Sequence of chain 1.C:
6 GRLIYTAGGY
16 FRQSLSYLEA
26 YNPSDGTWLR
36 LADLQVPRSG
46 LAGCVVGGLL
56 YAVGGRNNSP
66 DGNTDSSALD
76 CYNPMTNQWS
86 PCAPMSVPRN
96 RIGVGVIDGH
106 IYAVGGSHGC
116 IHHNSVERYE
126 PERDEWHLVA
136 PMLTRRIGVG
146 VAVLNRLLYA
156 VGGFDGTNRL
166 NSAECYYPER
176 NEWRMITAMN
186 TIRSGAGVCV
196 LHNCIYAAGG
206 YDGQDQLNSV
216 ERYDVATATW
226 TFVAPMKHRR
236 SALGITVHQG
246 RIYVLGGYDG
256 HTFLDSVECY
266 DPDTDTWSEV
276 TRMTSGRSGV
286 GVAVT

The protein below binds the small molecule below.
Small molecule (SMILES): COc1ccc(S(=O)(=O)Nc2ccc(N(CC(=O)O)S(=O)(=O)c3ccc(OC)cc3)c3ccccc23)cc1

Binding-site contacts:
Ligand atom C4 contacts residue ARG96 of chain 1.C at 3.7 Å.
Ligand atom O5 contacts residue ALA237 of chain 1.C at 3.7 Å.
Ligand atom C10 contacts residue TYR15 of chain 1.C at 3.6 Å (hydrophobic).
Ligand atom O8 contacts residue SER189 of chain 1.C at 2.6 Å (h-bond).
Ligand atom C3 contacts residue ARG96 of chain 1.C at 3.8 Å.
Ligand atom O1 contacts residue ASN95 of chain 1.C at 3.0 Å (h-bond).
Ligand atom O4 contacts residue TYR15 of chain 1.C at 3.0 Å.
Ligand atom S1 contacts residue SER283 of chain 1.C at 3.6 Å (h-bond).
Ligand atom O7 contacts residue ALA237 of chain 1.C at 3.8 Å.
Ligand atom O2 contacts residue ASN63 of chain 1.C at 3.4 Å (h-bond).
Ligand atom O7 contacts residue SER236 of chain 1.C at 3.0 Å (h-bond).
Ligand atom C14 contacts residue SER283 of chain 1.C at 3.5 Å.
Ligand atom O3 contacts residue TYR253 of chain 1.C at 3.5 Å.
Ligand atom O1 contacts residue ARG96 of chain 1.C at 2.7 Å (salt-bridge).
Ligand atom C9 contacts residue SER283 of chain 1.C at 3.5 Å.
Ligand atom C21 contacts residue ARG164 of chain 1.C at 3.4 Å.
Ligand atom C23 contacts residue TYR206 of chain 1.C at 3.3 Å (hydrophobic).
Ligand atom O2 contacts residue ASN95 of chain 1.C at 3.7 Å.
Ligand atom C26 contacts residue TYR206 of chain 1.C at 3.1 Å (hydrophobic).
Ligand atom C5 contacts residue ARG96 of chain 1.C at 3.6 Å.
Ligand atom O8 contacts residue GLY190 of chain 1.C at 3.6 Å (h-bond).
Ligand atom C18 contacts residue FMT1 of chain 1.FB at 3.5 Å.
Ligand atom O2 contacts residue ARG96 of chain 1.C at 3.8 Å.
Ligand atom C25 contacts residue TYR206 of chain 1.C at 3.6 Å (hydrophobic).
Ligand atom O6 contacts residue TYR206 of chain 1.C at 3.4 Å.
Ligand atom C8 contacts residue ASN95 of chain 1.C at 3.7 Å.
Ligand atom C24 contacts residue TYR206 of chain 1.C at 3.6 Å (hydrophobic).
Ligand atom C8 contacts residue ARG96 of chain 1.C at 3.6 Å.
Ligand atom C2 contacts residue ARG96 of chain 1.C at 3.5 Å.
Ligand atom O5 contacts residue SER283 of chain 1.C at 2.8 Å (h-bond).
Ligand atom O5 contacts residue GLY284 of chain 1.C at 3.2 Å.
Ligand atom C22 contacts residue ARG164 of chain 1.C at 3.7 Å.
Ligand atom O4 contacts residue SER44 of chain 1.C at 3.3 Å.
Ligand atom C7 contacts residue ASN63 of chain 1.C at 3.7 Å.
Ligand atom C6 contacts residue ARG96 of chain 1.C at 3.4 Å.
Ligand atom O8 contacts residue TYR206 of chain 1.C at 3.5 Å.
Ligand atom C19 contacts residue ARG96 of chain 1.C at 3.7 Å.
Ligand atom C22 contacts residue TYR206 of chain 1.C at 3.6 Å (hydrophobic).
Ligand atom N2 contacts residue ARG96 of chain 1.C at 3.8 Å.
Ligand atom C1 contacts residue ARG96 of chain 1.C at 3.6 Å.